Binding-site contacts:
Ligand atom C5 contacts residue SER102 of chain 1.A at 3.8 Å.
Ligand atom C2 contacts residue ASN100 of chain 1.A at 2.5 Å.
Ligand atom O7 contacts residue ASN100 of chain 1.A at 4.5 Å.
Ligand atom N2 contacts residue ASN100 of chain 1.A at 2.9 Å (h-bond).
Ligand atom C6 contacts residue SER102 of chain 1.A at 3.9 Å.
Ligand atom C4 contacts residue ASN100 of chain 1.A at 4.2 Å.
Ligand atom O5 contacts residue ASN100 of chain 1.A at 2.4 Å (h-bond).
Ligand atom C5 contacts residue ASN100 of chain 1.A at 3.7 Å.
Ligand atom C1 contacts residue ASN100 of chain 1.A at 1.4 Å.
Ligand atom O6 contacts residue SER102 of chain 1.A at 3.8 Å.
Ligand atom O5 contacts residue SER102 of chain 1.A at 2.7 Å (h-bond).
Ligand atom C3 contacts residue ASN100 of chain 1.A at 3.8 Å.
Ligand atom C1 contacts residue SER102 of chain 1.A at 3.4 Å.
Ligand atom C7 contacts residue ASN100 of chain 1.A at 3.9 Å.

The small molecule below binds the protein below.
Small molecule (SMILES): CC(=O)N[C@@H]1[C@@H](O)[C@H](O)[C@@H](CO)O[C@H]1O

Sequence of chain 1.A:
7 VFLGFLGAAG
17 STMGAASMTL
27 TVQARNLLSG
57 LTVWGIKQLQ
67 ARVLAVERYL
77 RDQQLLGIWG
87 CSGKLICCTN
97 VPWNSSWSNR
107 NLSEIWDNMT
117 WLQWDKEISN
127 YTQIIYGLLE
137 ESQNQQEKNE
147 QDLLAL